Binding-site contacts:
Ligand atom C7 contacts residue VAL15 of chain 1.D at 4.0 Å (hydrophobic).
Ligand atom N2 contacts residue VAL6 of chain 1.D at 3.7 Å.
Ligand atom O5 contacts residue SER10 of chain 1.D at 2.9 Å (h-bond).
Ligand atom C3 contacts residue TYR13 of chain 1.D at 4.5 Å (hydrophobic).
Ligand atom O7 contacts residue VAL15 of chain 1.D at 3.6 Å.
Ligand atom O3 contacts residue TYR13 of chain 1.D at 4.0 Å.
Ligand atom C1 contacts residue ASN8 of chain 1.D at 1.4 Å.
Ligand atom C4 contacts residue SER10 of chain 1.D at 3.6 Å.
Ligand atom C4 contacts residue TYR13 of chain 1.D at 4.3 Å (hydrophobic).
Ligand atom C4 contacts residue ASN8 of chain 1.D at 4.2 Å.
Ligand atom C2 contacts residue ASN8 of chain 1.D at 2.5 Å.
Ligand atom O7 contacts residue VAL6 of chain 1.D at 3.9 Å.
Ligand atom C8 contacts residue VAL6 of chain 1.D at 3.6 Å (hydrophobic).
Ligand atom O7 contacts residue TYR13 of chain 1.D at 3.3 Å.
Ligand atom O6 contacts residue SER10 of chain 1.D at 4.0 Å.
Ligand atom O5 contacts residue ASN8 of chain 1.D at 2.4 Å (h-bond).
Ligand atom C3 contacts residue SER10 of chain 1.D at 4.4 Å.
Ligand atom C6 contacts residue SER10 of chain 1.D at 3.3 Å.
Ligand atom C5 contacts residue SER10 of chain 1.D at 3.4 Å.
Ligand atom C1 contacts residue SER10 of chain 1.D at 3.8 Å.
Ligand atom C7 contacts residue VAL6 of chain 1.D at 3.5 Å (hydrophobic).
Ligand atom C7 contacts residue ASN8 of chain 1.D at 4.1 Å.
Ligand atom C2 contacts residue SER10 of chain 1.D at 4.1 Å.
Ligand atom C7 contacts residue TYR13 of chain 1.D at 4.4 Å (hydrophobic).
Ligand atom C5 contacts residue ASN8 of chain 1.D at 3.6 Å.
Ligand atom C3 contacts residue ASN8 of chain 1.D at 3.8 Å.
Ligand atom N2 contacts residue ASN8 of chain 1.D at 2.8 Å (h-bond).
Ligand atom C8 contacts residue VAL15 of chain 1.D at 3.4 Å (hydrophobic).
Ligand atom C2 contacts residue TYR13 of chain 1.D at 4.0 Å (hydrophobic).

This small molecule binds to this protein.
Small molecule (SMILES): CC(=O)N[C@@H]1[C@@H](O)[C@H](O)[C@@H](CO)O[C@H]1O

Sequence of chain 1.D:
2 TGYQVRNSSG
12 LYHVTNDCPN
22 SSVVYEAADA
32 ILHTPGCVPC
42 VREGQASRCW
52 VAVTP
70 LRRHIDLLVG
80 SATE